Sequence of chain 1.D:
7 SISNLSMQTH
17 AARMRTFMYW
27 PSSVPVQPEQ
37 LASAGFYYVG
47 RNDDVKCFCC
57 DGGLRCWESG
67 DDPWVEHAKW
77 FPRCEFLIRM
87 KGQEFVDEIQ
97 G

A small-molecule ligand and the protein it binds are described below.
Small molecule (SMILES): CN[C@@H](C)C(=O)N[C@H](C(=O)N1C[C@@H](NC(=O)COCCN2CCN(C/C=C/C(=O)N3CCC[C@@H](n4nc(-c5ccc(Oc6ccccc6)cc5)c5c(N)ncnc54)C3)CC2)C[C@H]1C(=O)N[C@@H]1CCCc2ccccc21)C1CCCCC1

Binding-site contacts:
Ligand atom C36 contacts residue ASP50 of chain 1.D at 3.9 Å.
Ligand atom C35 contacts residue ASP50 of chain 1.D at 3.7 Å.
Ligand atom C2 contacts residue ASP67 of chain 1.D at 3.9 Å.
Ligand atom N26 contacts residue GLY59 of chain 1.D at 3.0 Å (h-bond).
Ligand atom C87 contacts residue ASP67 of chain 1.D at 3.5 Å.
Ligand atom C36 contacts residue GLY59 of chain 1.D at 3.8 Å.
Ligand atom C35 contacts residue GLY59 of chain 1.D at 3.7 Å.
Ligand atom C7 contacts residue ARG61 of chain 1.D at 4.0 Å.
Ligand atom C1 contacts residue GLU72 of chain 1.D at 3.8 Å.
Ligand atom C37 contacts residue LYS52 of chain 1.D at 3.5 Å.
Ligand atom C35 contacts residue VAL51 of chain 1.D at 3.8 Å (hydrophobic).
Ligand atom C27 contacts residue ARG61 of chain 1.D at 3.6 Å.
Ligand atom C34 contacts residue LEU60 of chain 1.D at 3.6 Å (hydrophobic).
Ligand atom O5 contacts residue GLU72 of chain 1.D at 3.6 Å.
Ligand atom C10 contacts residue ARG61 of chain 1.D at 3.7 Å.
Ligand atom C2 contacts residue ARG61 of chain 1.D at 3.4 Å.
Ligand atom N86 contacts residue GLU72 of chain 1.D at 3.4 Å (salt-bridge).
Ligand atom N17 contacts residue LEU60 of chain 1.D at 3.9 Å.
Ligand atom C34 contacts residue GLY59 of chain 1.D at 3.5 Å.
Ligand atom C18 contacts residue TRP76 of chain 1.D at 3.9 Å (hydrophobic).
Ligand atom C4 contacts residue ARG61 of chain 1.D at 3.6 Å.
Ligand atom C22 contacts residue GLY59 of chain 1.D at 3.2 Å.
Ligand atom C24 contacts residue GLY59 of chain 1.D at 3.6 Å.
Ligand atom C1 contacts residue ASP67 of chain 1.D at 3.9 Å.
Ligand atom C87 contacts residue CYS62 of chain 1.D at 3.7 Å (hydrophobic).
Ligand atom C33 contacts residue GLY59 of chain 1.D at 3.9 Å.
Ligand atom C34 contacts residue ARG61 of chain 1.D at 3.6 Å.
Ligand atom C2 contacts residue CYS62 of chain 1.D at 3.7 Å (hydrophobic).
Ligand atom N6 contacts residue ARG61 of chain 1.D at 2.9 Å (salt-bridge).
Ligand atom O16 contacts residue GLY59 of chain 1.D at 3.9 Å.
Ligand atom N86 contacts residue ASP67 of chain 1.D at 2.9 Å (salt-bridge).
Ligand atom C19 contacts residue TRP76 of chain 1.D at 3.7 Å (hydrophobic).
Ligand atom O5 contacts residue TRP76 of chain 1.D at 3.2 Å (h-bond).
Ligand atom C1 contacts residue ARG61 of chain 1.D at 3.6 Å.
Ligand atom O16 contacts residue ARG61 of chain 1.D at 2.9 Å (salt-bridge).
Ligand atom C2 contacts residue GLU72 of chain 1.D at 4.0 Å.
Ligand atom C15 contacts residue LEU60 of chain 1.D at 3.7 Å (hydrophobic).
Ligand atom C33 contacts residue ARG61 of chain 1.D at 3.7 Å.
Ligand atom O16 contacts residue LEU60 of chain 1.D at 3.3 Å.
Ligand atom C35 contacts residue LEU60 of chain 1.D at 3.6 Å (hydrophobic).